Binding-site contacts:
Ligand atom C8 contacts residue LEU131 of chain 1.A at 4.2 Å (hydrophobic).
Ligand atom C8 contacts residue PRO183 of chain 1.A at 3.4 Å (hydrophobic).
Ligand atom N2 contacts residue ASN78 of chain 1.A at 2.9 Å (h-bond).
Ligand atom C6 contacts residue THR80 of chain 1.A at 3.7 Å.
Ligand atom C3 contacts residue ASN78 of chain 1.A at 3.8 Å.
Ligand atom O5 contacts residue THR80 of chain 1.A at 3.7 Å.
Ligand atom O3 contacts residue TRP129 of chain 1.A at 4.3 Å.
Ligand atom C5 contacts residue THR80 of chain 1.A at 4.1 Å.
Ligand atom C4 contacts residue TRP129 of chain 1.A at 4.4 Å (hydrophobic).
Ligand atom O7 contacts residue ASN78 of chain 1.A at 3.2 Å (h-bond).
Ligand atom C5 contacts residue TRP129 of chain 1.A at 4.1 Å (hydrophobic).
Ligand atom C8 contacts residue ARG76 of chain 1.A at 4.2 Å.
Ligand atom O4 contacts residue TRP129 of chain 1.A at 4.1 Å.
Ligand atom C1 contacts residue ASN78 of chain 1.A at 1.5 Å.
Ligand atom N2 contacts residue TRP129 of chain 1.A at 3.7 Å.
Ligand atom O5 contacts residue TRP129 of chain 1.A at 4.2 Å.
Ligand atom O7 contacts residue THR128 of chain 1.A at 3.7 Å.
Ligand atom C7 contacts residue TRP129 of chain 1.A at 4.3 Å (hydrophobic).
Ligand atom C8 contacts residue TRP129 of chain 1.A at 3.9 Å (hydrophobic).
Ligand atom O7 contacts residue TRP129 of chain 1.A at 3.9 Å.
Ligand atom O5 contacts residue ASN78 of chain 1.A at 2.4 Å (h-bond).
Ligand atom C7 contacts residue ASN78 of chain 1.A at 3.3 Å.
Ligand atom C1 contacts residue TRP129 of chain 1.A at 3.9 Å (hydrophobic).
Ligand atom C1 contacts residue THR80 of chain 1.A at 4.5 Å.
Ligand atom C4 contacts residue ASN78 of chain 1.A at 4.3 Å.
Ligand atom O6 contacts residue THR80 of chain 1.A at 4.2 Å.
Ligand atom C3 contacts residue TRP129 of chain 1.A at 3.9 Å (hydrophobic).
Ligand atom C2 contacts residue ASN78 of chain 1.A at 2.4 Å.
Ligand atom C2 contacts residue TRP129 of chain 1.A at 4.2 Å (hydrophobic).
Ligand atom C5 contacts residue ASN78 of chain 1.A at 3.8 Å.
Ligand atom C8 contacts residue ASN78 of chain 1.A at 4.4 Å.

Sequence of chain 1.A:
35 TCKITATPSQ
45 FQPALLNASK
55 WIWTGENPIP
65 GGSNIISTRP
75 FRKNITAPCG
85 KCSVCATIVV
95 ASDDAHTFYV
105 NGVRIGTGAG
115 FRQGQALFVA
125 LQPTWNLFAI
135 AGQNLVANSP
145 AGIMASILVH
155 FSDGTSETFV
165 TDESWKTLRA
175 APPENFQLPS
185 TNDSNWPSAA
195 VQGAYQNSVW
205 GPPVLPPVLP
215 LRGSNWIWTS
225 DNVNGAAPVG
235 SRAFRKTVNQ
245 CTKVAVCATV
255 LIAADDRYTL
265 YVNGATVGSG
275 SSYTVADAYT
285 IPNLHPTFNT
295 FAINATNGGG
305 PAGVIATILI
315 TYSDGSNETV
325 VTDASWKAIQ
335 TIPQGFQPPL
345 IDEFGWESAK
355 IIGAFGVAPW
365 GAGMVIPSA

This protein binds this small molecule.
Small molecule (SMILES): CC(=O)N[C@H]1[C@H](O[C@H]2[C@H](O)[C@@H](NC(C)=O)CO[C@@H]2CO)O[C@H](CO)[C@@H](O)[C@@H]1O